Binding-site contacts:
Ligand atom O2 contacts residue GLY293 of chain 2.A at 3.4 Å.
Ligand atom C1 contacts residue SER292 of chain 2.A at 3.3 Å.
Ligand atom C1 contacts residue SER73 of chain 2.A at 3.6 Å.
Ligand atom C11 contacts residue LYS170 of chain 1.A at 3.7 Å.
Ligand atom C1 contacts residue ALA398 of chain 2.A at 3.8 Å (hydrophobic).
Ligand atom C12 contacts residue PHE171 of chain 2.A at 3.8 Å (hydrophobic).
Ligand atom C17 contacts residue ASP95 of chain 2.A at 3.3 Å.
Ligand atom C4 contacts residue THR295 of chain 2.A at 3.2 Å.
Ligand atom C1 contacts residue GLY76 of chain 2.A at 3.4 Å.
Ligand atom N25 contacts residue ASP95 of chain 2.A at 2.7 Å (salt-bridge).
Ligand atom C4 contacts residue SER73 of chain 2.A at 3.4 Å.
Ligand atom N25 contacts residue GLY293 of chain 2.A at 3.9 Å.
Ligand atom C11 contacts residue TRP178 of chain 2.A at 3.6 Å (hydrophobic).
Ligand atom C10 contacts residue TRP178 of chain 2.A at 3.7 Å (hydrophobic).
Ligand atom C4 contacts residue GLY74 of chain 2.A at 3.5 Å.
Ligand atom C3 contacts residue GLY76 of chain 2.A at 3.6 Å.
Ligand atom C8 contacts residue GLY293 of chain 2.A at 3.3 Å.
Ligand atom C5 contacts residue GLY74 of chain 2.A at 3.2 Å.
Ligand atom O2 contacts residue GLY76 of chain 2.A at 3.4 Å.
Ligand atom C11 contacts residue PHE171 of chain 2.A at 3.3 Å (hydrophobic).
Ligand atom C17 contacts residue SER98 of chain 2.A at 3.8 Å.
Ligand atom O2 contacts residue SER292 of chain 2.A at 3.4 Å (h-bond).
Ligand atom C4 contacts residue GLN75 of chain 2.A at 3.7 Å.
Ligand atom C18 contacts residue TYR134 of chain 2.A at 3.5 Å (hydrophobic).
Ligand atom C17 contacts residue TYR134 of chain 2.A at 3.3 Å (hydrophobic).
Ligand atom C4 contacts residue GLY76 of chain 2.A at 3.6 Å.
Ligand atom C23 contacts residue ASP95 of chain 2.A at 3.5 Å.
Ligand atom C26 contacts residue LEU93 of chain 2.A at 3.8 Å (hydrophobic).
Ligand atom C3 contacts residue GLY293 of chain 2.A at 3.7 Å.
Ligand atom C22 contacts residue THR294 of chain 2.A at 3.2 Å.
Ligand atom C16 contacts residue ASP95 of chain 2.A at 3.5 Å.
Ligand atom N24 contacts residue ASP95 of chain 2.A at 2.6 Å (salt-bridge).
Ligand atom C22 contacts residue ASP291 of chain 2.A at 3.5 Å.
Ligand atom N25 contacts residue GLY97 of chain 2.A at 3.6 Å.
Ligand atom C26 contacts residue GLY293 of chain 2.A at 3.7 Å.
Ligand atom C22 contacts residue GLY293 of chain 2.A at 3.9 Å.
Ligand atom N25 contacts residue ASP291 of chain 2.A at 2.8 Å (salt-bridge).
Ligand atom C7 contacts residue GLY293 of chain 2.A at 3.9 Å.
Ligand atom C5 contacts residue THR295 of chain 2.A at 3.7 Å.
Ligand atom C23 contacts residue ASP291 of chain 2.A at 3.8 Å.

This small molecule binds to this protein.
Small molecule (SMILES): COc1cccc(-c2cccc(CC[C@]3(C)CC(=O)N(C)C(N)=N3)c2)c1

Sequence of chain 2.A:
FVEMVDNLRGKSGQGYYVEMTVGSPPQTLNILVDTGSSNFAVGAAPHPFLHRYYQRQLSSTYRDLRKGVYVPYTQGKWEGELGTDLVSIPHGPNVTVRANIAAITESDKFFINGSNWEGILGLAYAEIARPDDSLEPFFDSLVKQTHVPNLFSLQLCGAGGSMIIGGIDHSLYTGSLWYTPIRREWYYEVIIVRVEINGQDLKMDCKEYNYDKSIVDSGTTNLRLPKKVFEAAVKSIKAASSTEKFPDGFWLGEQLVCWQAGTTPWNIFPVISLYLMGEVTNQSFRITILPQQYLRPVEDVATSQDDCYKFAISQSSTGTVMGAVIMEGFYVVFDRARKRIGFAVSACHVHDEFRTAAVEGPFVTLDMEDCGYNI

Sequence of chain 1.A:
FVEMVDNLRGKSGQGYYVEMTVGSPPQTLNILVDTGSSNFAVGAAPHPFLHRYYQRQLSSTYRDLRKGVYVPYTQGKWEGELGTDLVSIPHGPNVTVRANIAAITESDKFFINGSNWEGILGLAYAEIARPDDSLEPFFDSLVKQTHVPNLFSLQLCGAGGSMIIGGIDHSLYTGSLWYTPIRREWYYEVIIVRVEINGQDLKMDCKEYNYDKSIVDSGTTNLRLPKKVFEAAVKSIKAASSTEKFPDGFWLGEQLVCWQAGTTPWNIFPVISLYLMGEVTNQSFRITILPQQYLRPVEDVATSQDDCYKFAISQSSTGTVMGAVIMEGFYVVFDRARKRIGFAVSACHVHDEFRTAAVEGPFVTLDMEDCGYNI